The protein below binds the small molecule below.
Small molecule (SMILES): Cc1cc(=O)n(C)c2cc(NS(C)(=O)=O)ccc12

Binding-site contacts:
Ligand atom CAI contacts residue TYR90 of chain 1.A at 3.9 Å (hydrophobic).
Ligand atom OAE contacts residue PRO39 of chain 1.A at 3.9 Å.
Ligand atom CAI contacts residue ASN91 of chain 1.A at 3.5 Å.
Ligand atom OAD contacts residue CYS87 of chain 1.A at 4.0 Å.
Ligand atom CAL contacts residue TYR97 of chain 1.A at 4.0 Å (hydrophobic).
Ligand atom CAB contacts residue VAL40 of chain 1.A at 4.0 Å (hydrophobic).
Ligand atom CAL contacts residue ALA45 of chain 1.A at 4.2 Å (hydrophobic).
Ligand atom SAR contacts residue PRO39 of chain 1.A at 4.1 Å.
Ligand atom CAC contacts residue LYS41 of chain 1.A at 3.2 Å.
Ligand atom OAF contacts residue PRO39 of chain 1.A at 3.3 Å (h-bond).
Ligand atom CAH contacts residue GLU44 of chain 1.A at 4.2 Å.
Ligand atom CAA contacts residue GLU44 of chain 1.A at 4.1 Å.
Ligand atom CAG contacts residue TYR97 of chain 1.A at 3.9 Å (hydrophobic).
Ligand atom CAC contacts residue GLU38 of chain 1.A at 3.9 Å.
Ligand atom CAN contacts residue ASN91 of chain 1.A at 3.5 Å.
Ligand atom SAR contacts residue LYS41 of chain 1.A at 4.1 Å.
Ligand atom OAE contacts residue GLU44 of chain 1.A at 3.3 Å (salt-bridge).
Ligand atom CAM contacts residue GLU44 of chain 1.A at 4.2 Å.
Ligand atom OAF contacts residue GLU38 of chain 1.A at 3.1 Å (salt-bridge).
Ligand atom CAP contacts residue VAL40 of chain 1.A at 4.1 Å (hydrophobic).
Ligand atom CAM contacts residue TYR97 of chain 1.A at 4.2 Å (hydrophobic).
Ligand atom OAF contacts residue VAL40 of chain 1.A at 3.9 Å.
Ligand atom CAO contacts residue TYR97 of chain 1.A at 4.0 Å (hydrophobic).
Ligand atom CAB contacts residue PHE36 of chain 1.A at 4.1 Å (hydrophobic).
Ligand atom CAJ contacts residue PRO35 of chain 1.A at 3.6 Å (hydrophobic).
Ligand atom OAD contacts residue TYR48 of chain 1.A at 4.2 Å.
Ligand atom CAG contacts residue GLU44 of chain 1.A at 3.6 Å.
Ligand atom NAQ contacts residue VAL40 of chain 1.A at 3.9 Å.
Ligand atom OAF contacts residue PRO35 of chain 1.A at 4.0 Å.
Ligand atom CAH contacts residue TYR97 of chain 1.A at 3.8 Å (hydrophobic).
Ligand atom CAB contacts residue PRO35 of chain 1.A at 3.3 Å (hydrophobic).
Ligand atom OAD contacts residue ASN91 of chain 1.A at 2.8 Å (h-bond).
Ligand atom CAI contacts residue TYR97 of chain 1.A at 4.2 Å (hydrophobic).
Ligand atom NAK contacts residue GLU44 of chain 1.A at 4.0 Å.
Ligand atom OAE contacts residue VAL40 of chain 1.A at 4.0 Å.
Ligand atom CAP contacts residue TYR97 of chain 1.A at 4.2 Å (hydrophobic).
Ligand atom SAR contacts residue GLU44 of chain 1.A at 4.0 Å.
Ligand atom OAE contacts residue LYS41 of chain 1.A at 3.4 Å (salt-bridge).
Ligand atom CAA contacts residue ALA45 of chain 1.A at 3.6 Å (hydrophobic).
Ligand atom CAA contacts residue TYR90 of chain 1.A at 3.9 Å (hydrophobic).

Sequence of chain 1.A:
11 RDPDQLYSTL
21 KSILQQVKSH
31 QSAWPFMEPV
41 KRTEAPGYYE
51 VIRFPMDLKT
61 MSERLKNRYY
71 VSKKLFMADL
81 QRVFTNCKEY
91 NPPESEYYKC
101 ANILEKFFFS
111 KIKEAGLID